Sequence of chain 1.A:
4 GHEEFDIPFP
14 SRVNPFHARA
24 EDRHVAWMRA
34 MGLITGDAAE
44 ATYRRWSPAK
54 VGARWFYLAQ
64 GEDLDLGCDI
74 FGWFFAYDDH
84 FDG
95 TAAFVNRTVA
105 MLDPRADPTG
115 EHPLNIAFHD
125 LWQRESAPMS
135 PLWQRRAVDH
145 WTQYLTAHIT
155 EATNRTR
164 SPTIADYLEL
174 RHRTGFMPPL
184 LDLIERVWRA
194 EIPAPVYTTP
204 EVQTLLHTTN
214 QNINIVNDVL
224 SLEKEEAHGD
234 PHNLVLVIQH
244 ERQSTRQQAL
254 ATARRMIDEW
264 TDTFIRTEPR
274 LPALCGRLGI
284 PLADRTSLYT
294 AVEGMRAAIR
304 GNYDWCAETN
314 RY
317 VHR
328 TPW

Binding-site contacts:
Ligand atom O3B contacts residue ASN220 of chain 1.A at 2.9 Å (h-bond).
Ligand atom F2 contacts residue PHE77 of chain 1.A at 3.0 Å.
Ligand atom O2B contacts residue LYS227 of chain 1.A at 2.6 Å (salt-bridge).
Ligand atom O3A contacts residue MG1 of chain 1.F at 2.9 Å.
Ligand atom C6 contacts residue LA61 of chain 1.D at 1.4 Å.
Ligand atom O3B contacts residue GLU228 of chain 1.A at 3.2 Å (salt-bridge).
Ligand atom PB contacts residue LA61 of chain 1.D at 0.1 Å.
Ligand atom C9 contacts residue LA61 of chain 1.D at 0.9 Å.
Ligand atom O1B contacts residue ARG314 of chain 1.A at 2.9 Å (salt-bridge).
Ligand atom O3B contacts residue LA61 of chain 1.D at 0.4 Å (h-bond).
Ligand atom O3B contacts residue TYR315 of chain 1.A at 3.2 Å (h-bond).
Ligand atom C3 contacts residue LA61 of chain 1.D at 0.7 Å.
Ligand atom O3B contacts residue MG1 of chain 1.E at 2.0 Å.
Ligand atom C4 contacts residue LA61 of chain 1.D at 1.1 Å.
Ligand atom C7 contacts residue LA61 of chain 1.D at 0.8 Å.
Ligand atom O1A contacts residue GLU228 of chain 1.A at 2.9 Å (salt-bridge).
Ligand atom O1B contacts residue TYR315 of chain 1.A at 2.6 Å (h-bond).
Ligand atom O2A contacts residue LA61 of chain 1.D at 1.1 Å (h-bond).
Ligand atom O1A contacts residue LA61 of chain 1.D at 0.2 Å (h-bond).
Ligand atom O3B contacts residue SER224 of chain 1.A at 3.1 Å (h-bond).
Ligand atom C8 contacts residue LA61 of chain 1.D at 0.5 Å.
Ligand atom O1 contacts residue ARG174 of chain 1.A at 3.2 Å (salt-bridge).
Ligand atom O2A contacts residue MG1 of chain 1.G at 2.2 Å.
Ligand atom C5 contacts residue LA61 of chain 1.D at 1.5 Å.
Ligand atom PA contacts residue MG1 of chain 1.E at 3.2 Å.
Ligand atom O1B contacts residue LA61 of chain 1.D at 0.1 Å (h-bond).
Ligand atom O2B contacts residue LA61 of chain 1.D at 0.7 Å (h-bond).
Ligand atom C2 contacts residue LA61 of chain 1.D at 1.3 Å.
Ligand atom O2B contacts residue MG1 of chain 1.F at 2.5 Å.
Ligand atom O1A contacts residue MG1 of chain 1.E at 2.0 Å.
Ligand atom O3A contacts residue LA61 of chain 1.D at 0.5 Å (h-bond).
Ligand atom C10 contacts residue LA61 of chain 1.D at 1.0 Å.
Ligand atom PB contacts residue MG1 of chain 1.E at 3.1 Å.
Ligand atom C1 contacts residue LA61 of chain 1.D at 1.0 Å.
Ligand atom C6 contacts residue LEU183 of chain 1.A at 3.1 Å (hydrophobic).
Ligand atom O2A contacts residue MG1 of chain 1.F at 3.1 Å.
Ligand atom O1 contacts residue LA61 of chain 1.D at 1.1 Å (h-bond).
Ligand atom F2 contacts residue LA61 of chain 1.D at 1.8 Å.
Ligand atom PA contacts residue LA61 of chain 1.D at 0.3 Å.
Ligand atom O1A contacts residue ASN220 of chain 1.A at 3.0 Å (h-bond).

The small molecule below binds the protein below.
Small molecule (SMILES): CC(C)=CCC/C(C)=C(\F)COP(=O)(O)OP(=O)(O)O